Sequence of chain 1.B:
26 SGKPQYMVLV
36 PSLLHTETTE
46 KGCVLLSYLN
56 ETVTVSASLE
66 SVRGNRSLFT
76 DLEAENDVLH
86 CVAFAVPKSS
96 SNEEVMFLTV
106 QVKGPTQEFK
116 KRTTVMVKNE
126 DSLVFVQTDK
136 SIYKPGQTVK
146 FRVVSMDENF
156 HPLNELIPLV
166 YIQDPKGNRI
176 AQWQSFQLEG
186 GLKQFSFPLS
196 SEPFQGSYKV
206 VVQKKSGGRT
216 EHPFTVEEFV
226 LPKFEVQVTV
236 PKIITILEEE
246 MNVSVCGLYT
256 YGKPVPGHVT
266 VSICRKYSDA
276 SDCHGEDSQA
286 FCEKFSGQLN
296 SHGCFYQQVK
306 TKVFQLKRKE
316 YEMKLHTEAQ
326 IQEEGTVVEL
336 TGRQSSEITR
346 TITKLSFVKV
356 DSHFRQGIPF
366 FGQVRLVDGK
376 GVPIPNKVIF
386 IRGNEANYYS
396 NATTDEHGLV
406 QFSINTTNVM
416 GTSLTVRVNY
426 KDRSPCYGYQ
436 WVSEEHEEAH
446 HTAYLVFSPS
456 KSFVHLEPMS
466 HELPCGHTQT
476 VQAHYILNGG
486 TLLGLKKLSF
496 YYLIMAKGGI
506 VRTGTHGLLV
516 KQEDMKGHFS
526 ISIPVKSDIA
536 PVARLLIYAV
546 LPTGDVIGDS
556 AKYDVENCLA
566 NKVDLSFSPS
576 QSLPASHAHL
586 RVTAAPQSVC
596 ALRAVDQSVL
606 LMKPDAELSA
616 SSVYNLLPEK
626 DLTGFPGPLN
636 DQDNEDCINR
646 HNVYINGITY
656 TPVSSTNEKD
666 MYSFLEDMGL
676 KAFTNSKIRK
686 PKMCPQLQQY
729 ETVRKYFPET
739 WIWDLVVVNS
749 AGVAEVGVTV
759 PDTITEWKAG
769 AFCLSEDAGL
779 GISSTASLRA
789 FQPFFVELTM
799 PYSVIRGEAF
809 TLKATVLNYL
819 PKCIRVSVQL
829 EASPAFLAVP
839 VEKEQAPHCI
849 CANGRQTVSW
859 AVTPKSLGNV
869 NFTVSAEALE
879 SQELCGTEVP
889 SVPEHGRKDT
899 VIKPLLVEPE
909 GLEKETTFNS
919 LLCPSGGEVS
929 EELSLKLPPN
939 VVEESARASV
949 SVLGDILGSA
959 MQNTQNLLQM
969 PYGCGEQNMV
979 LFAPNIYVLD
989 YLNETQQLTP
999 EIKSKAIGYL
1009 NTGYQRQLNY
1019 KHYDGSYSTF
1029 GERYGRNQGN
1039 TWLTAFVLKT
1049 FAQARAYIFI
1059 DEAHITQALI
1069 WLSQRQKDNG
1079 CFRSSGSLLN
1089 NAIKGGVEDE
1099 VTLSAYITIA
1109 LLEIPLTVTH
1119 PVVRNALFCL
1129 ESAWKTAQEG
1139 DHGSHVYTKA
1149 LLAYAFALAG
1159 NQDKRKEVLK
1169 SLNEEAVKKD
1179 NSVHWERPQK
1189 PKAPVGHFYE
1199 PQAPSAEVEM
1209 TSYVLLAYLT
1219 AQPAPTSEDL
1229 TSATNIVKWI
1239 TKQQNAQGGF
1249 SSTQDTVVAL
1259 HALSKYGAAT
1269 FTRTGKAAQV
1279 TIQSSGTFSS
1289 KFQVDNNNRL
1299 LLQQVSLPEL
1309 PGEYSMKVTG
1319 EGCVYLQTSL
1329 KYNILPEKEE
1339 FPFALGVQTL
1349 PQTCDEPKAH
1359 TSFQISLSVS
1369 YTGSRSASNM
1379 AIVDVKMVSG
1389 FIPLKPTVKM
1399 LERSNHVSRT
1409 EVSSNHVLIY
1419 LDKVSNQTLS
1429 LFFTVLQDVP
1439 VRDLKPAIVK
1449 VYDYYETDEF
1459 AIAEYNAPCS

The protein below binds the small molecule below.
Small molecule (SMILES): CC(=O)N[C@@H]1[C@@H](O)[C@H](O)[C@@H](CO)O[C@H]1O

Binding-site contacts:
Ligand atom C7 contacts residue VAL1422 of chain 1.B at 4.2 Å (hydrophobic).
Ligand atom C1 contacts residue GLN1425 of chain 1.B at 4.0 Å.
Ligand atom C7 contacts residue ASN1424 of chain 1.B at 3.5 Å.
Ligand atom N2 contacts residue ASN1424 of chain 1.B at 2.9 Å (h-bond).
Ligand atom O5 contacts residue GLN1425 of chain 1.B at 3.4 Å (h-bond).
Ligand atom C8 contacts residue VAL1422 of chain 1.B at 4.0 Å (hydrophobic).
Ligand atom C3 contacts residue ASN1424 of chain 1.B at 3.6 Å.
Ligand atom C4 contacts residue ASN1424 of chain 1.B at 4.0 Å.
Ligand atom C2 contacts residue ASN1424 of chain 1.B at 2.3 Å.
Ligand atom O5 contacts residue ASN1424 of chain 1.B at 2.1 Å (h-bond).
Ligand atom O7 contacts residue ASN1424 of chain 1.B at 3.1 Å (h-bond).
Ligand atom C7 contacts residue SER1423 of chain 1.B at 3.8 Å.
Ligand atom O7 contacts residue SER1423 of chain 1.B at 4.0 Å.
Ligand atom N2 contacts residue SER1423 of chain 1.B at 3.6 Å.
Ligand atom C1 contacts residue ASN1424 of chain 1.B at 1.2 Å.
Ligand atom C5 contacts residue ASN1424 of chain 1.B at 3.4 Å.